Binding-site contacts:
Ligand atom C3 contacts residue ASN292 of chain 1.C at 3.7 Å.
Ligand atom C2 contacts residue ASN292 of chain 1.C at 2.4 Å.
Ligand atom O5 contacts residue ASP295 of chain 1.C at 3.5 Å.
Ligand atom C8 contacts residue NAG2 of chain 1.P at 3.6 Å.
Ligand atom C1 contacts residue ILE293 of chain 1.C at 4.1 Å (hydrophobic).
Ligand atom O7 contacts residue ASN292 of chain 1.C at 3.6 Å (h-bond).
Ligand atom C5 contacts residue ASP295 of chain 1.C at 4.1 Å.
Ligand atom C1 contacts residue ASP295 of chain 1.C at 4.2 Å.
Ligand atom C7 contacts residue ASN292 of chain 1.C at 3.3 Å.
Ligand atom C6 contacts residue ASP295 of chain 1.C at 3.9 Å.
Ligand atom C1 contacts residue ASN292 of chain 1.C at 1.4 Å.
Ligand atom C8 contacts residue ASN292 of chain 1.C at 3.6 Å.
Ligand atom C8 contacts residue THR294 of chain 1.C at 3.4 Å.
Ligand atom N2 contacts residue ASN292 of chain 1.C at 2.8 Å (h-bond).
Ligand atom O7 contacts residue THR294 of chain 1.C at 4.2 Å.
Ligand atom C4 contacts residue ASN292 of chain 1.C at 4.2 Å.
Ligand atom C5 contacts residue ASN292 of chain 1.C at 3.7 Å.
Ligand atom O5 contacts residue ASN292 of chain 1.C at 2.4 Å (h-bond).
Ligand atom C7 contacts residue THR294 of chain 1.C at 4.2 Å.

Sequence of chain 1.C:
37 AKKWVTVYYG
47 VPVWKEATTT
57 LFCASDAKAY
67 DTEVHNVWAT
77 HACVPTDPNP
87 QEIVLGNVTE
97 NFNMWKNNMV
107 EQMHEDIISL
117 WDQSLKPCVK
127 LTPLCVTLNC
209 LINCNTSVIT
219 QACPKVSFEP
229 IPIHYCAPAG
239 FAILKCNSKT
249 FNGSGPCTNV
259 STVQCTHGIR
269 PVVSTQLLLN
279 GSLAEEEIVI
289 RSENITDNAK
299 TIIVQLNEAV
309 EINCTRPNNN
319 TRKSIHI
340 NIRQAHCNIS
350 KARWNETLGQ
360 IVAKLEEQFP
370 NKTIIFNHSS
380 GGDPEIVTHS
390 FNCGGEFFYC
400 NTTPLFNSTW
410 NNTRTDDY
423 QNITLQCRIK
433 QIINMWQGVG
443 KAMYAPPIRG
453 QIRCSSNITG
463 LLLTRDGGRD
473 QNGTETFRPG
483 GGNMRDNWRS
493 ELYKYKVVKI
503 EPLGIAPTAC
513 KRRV

A small-molecule ligand and the protein it binds are described below.
Small molecule (SMILES): CC(=O)N[C@H]1[C@H](O[C@H]2[C@H](O)[C@@H](NC(C)=O)CO[C@@H]2CO)O[C@H](CO)[C@@H](O[C@@H]2O[C@H](CO)[C@@H](O)[C@H](O)[C@@H]2O)[C@@H]1O